The small molecule below binds the protein below.
Small molecule (SMILES): CC(=O)N[C@H]1[C@H](O[C@H]2[C@H](O)[C@@H](NC(C)=O)CO[C@@H]2CO)O[C@H](CO)[C@@H](O[C@@H]2O[C@H](CO[C@H]3O[C@H](CO[C@H]4O[C@H](CO)[C@@H](O)[C@H](O)[C@@H]4O)[C@@H](O)[C@H](O[C@H]4O[C@H](CO)[C@@H](O)[C@H](O)[C@@H]4O)[C@@H]3O)[C@@H](O)[C@H](O[C@H]3O[C@H](CO)[C@@H](O)[C@H](O)[C@@H]3O)[C@@H]2O)[C@@H]1O

Binding-site contacts:
Ligand atom C8 contacts residue ASN92 of chain 1.C at 4.2 Å.
Ligand atom C2 contacts residue ASN92 of chain 1.C at 2.4 Å.
Ligand atom C5 contacts residue ASN92 of chain 1.C at 3.6 Å.
Ligand atom N2 contacts residue ASN92 of chain 1.C at 2.9 Å (h-bond).
Ligand atom C4 contacts residue ASN92 of chain 1.C at 4.1 Å.
Ligand atom O5 contacts residue ASN92 of chain 1.C at 2.3 Å (h-bond).
Ligand atom C7 contacts residue ASN92 of chain 1.C at 3.7 Å.
Ligand atom C1 contacts residue ASN92 of chain 1.C at 1.4 Å.
Ligand atom C3 contacts residue ASN92 of chain 1.C at 3.8 Å.

Sequence of chain 1.C:
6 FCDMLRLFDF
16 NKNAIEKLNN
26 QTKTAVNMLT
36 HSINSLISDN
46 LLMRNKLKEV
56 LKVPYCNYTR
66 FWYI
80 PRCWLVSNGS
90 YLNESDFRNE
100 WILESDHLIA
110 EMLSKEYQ